Sequence of chain 1.A:
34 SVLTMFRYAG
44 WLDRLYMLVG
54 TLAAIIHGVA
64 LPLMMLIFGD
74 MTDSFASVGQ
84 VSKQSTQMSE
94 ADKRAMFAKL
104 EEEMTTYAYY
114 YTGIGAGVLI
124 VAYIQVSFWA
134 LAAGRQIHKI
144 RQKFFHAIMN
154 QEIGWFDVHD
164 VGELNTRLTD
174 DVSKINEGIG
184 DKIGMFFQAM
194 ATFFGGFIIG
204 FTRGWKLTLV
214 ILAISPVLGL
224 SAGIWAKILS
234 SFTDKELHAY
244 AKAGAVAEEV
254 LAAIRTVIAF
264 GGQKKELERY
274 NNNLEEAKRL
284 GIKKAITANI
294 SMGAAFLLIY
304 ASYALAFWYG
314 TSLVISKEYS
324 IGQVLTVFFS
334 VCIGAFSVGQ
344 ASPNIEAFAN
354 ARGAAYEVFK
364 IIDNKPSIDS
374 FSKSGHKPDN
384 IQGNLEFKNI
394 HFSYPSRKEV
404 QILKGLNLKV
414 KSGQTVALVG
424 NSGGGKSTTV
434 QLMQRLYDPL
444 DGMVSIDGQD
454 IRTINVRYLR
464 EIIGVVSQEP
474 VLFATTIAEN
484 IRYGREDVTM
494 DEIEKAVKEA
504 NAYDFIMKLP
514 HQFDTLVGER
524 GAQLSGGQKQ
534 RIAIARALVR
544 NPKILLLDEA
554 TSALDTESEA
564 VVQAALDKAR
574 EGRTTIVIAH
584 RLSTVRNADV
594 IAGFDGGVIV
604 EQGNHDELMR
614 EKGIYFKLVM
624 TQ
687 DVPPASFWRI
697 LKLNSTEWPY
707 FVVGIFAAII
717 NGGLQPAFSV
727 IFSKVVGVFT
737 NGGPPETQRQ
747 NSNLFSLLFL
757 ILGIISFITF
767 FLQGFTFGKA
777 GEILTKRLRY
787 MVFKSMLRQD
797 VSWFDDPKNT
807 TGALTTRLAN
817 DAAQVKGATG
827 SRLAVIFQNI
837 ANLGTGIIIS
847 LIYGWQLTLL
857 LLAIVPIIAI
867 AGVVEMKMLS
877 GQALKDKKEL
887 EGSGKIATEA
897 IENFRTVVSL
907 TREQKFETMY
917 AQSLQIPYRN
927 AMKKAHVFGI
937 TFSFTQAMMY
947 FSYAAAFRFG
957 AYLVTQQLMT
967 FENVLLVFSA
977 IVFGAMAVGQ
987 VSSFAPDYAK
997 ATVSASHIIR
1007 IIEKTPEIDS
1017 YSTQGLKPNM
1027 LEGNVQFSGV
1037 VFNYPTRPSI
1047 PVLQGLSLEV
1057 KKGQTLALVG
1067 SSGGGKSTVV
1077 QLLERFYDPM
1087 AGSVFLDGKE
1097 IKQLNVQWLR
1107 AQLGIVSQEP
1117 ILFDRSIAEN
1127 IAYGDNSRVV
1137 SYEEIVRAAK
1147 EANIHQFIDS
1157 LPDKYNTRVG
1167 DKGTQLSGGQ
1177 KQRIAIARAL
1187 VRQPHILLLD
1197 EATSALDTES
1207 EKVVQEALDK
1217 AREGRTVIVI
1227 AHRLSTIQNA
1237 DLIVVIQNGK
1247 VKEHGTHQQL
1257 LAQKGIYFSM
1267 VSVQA

A protein and the small-molecule ligand that binds it are described below.
Small molecule (SMILES): CC(C)CCC[C@@H](C)[C@H]1CC[C@H]2[C@@H]3CC=C4C[C@@H](OC(=O)CCC(=O)O)CC[C@]4(C)[C@H]3CC[C@]12C

Binding-site contacts:
Ligand atom CBC contacts residue LEU223 of chain 1.A at 3.9 Å (hydrophobic).
Ligand atom CAB contacts residue PHE197 of chain 1.A at 3.7 Å (hydrophobic).
Ligand atom CAM contacts residue GLY226 of chain 1.A at 4.4 Å.
Ligand atom CAJ contacts residue SER218 of chain 1.A at 4.2 Å.
Ligand atom CAK contacts residue LEU223 of chain 1.A at 4.3 Å (hydrophobic).
Ligand atom CBE contacts residue SER218 of chain 1.A at 3.6 Å.
Ligand atom CAN contacts residue PHE197 of chain 1.A at 3.8 Å (hydrophobic).
Ligand atom CAY contacts residue GLY226 of chain 1.A at 4.2 Å.
Ligand atom CAZ contacts residue LEU223 of chain 1.A at 4.3 Å (hydrophobic).
Ligand atom CBA contacts residue PHE197 of chain 1.A at 4.2 Å (hydrophobic).
Ligand atom CBE contacts residue PRO219 of chain 1.A at 4.1 Å (hydrophobic).
Ligand atom CAP contacts residue SER218 of chain 1.A at 3.5 Å.
Ligand atom CAV contacts residue LEU223 of chain 1.A at 4.5 Å (hydrophobic).
Ligand atom CAK contacts residue GLY222 of chain 1.A at 3.7 Å.
Ligand atom CAR contacts residue LEU223 of chain 1.A at 4.2 Å (hydrophobic).
Ligand atom CAY contacts residue LEU223 of chain 1.A at 4.4 Å (hydrophobic).
Ligand atom OAF contacts residue LYS230 of chain 1.A at 3.2 Å (salt-bridge).
Ligand atom CAZ contacts residue GLY222 of chain 1.A at 4.2 Å.
Ligand atom CBF contacts residue PRO219 of chain 1.A at 4.4 Å (hydrophobic).
Ligand atom OAG contacts residue LEU223 of chain 1.A at 3.3 Å (h-bond).
Ligand atom CAM contacts residue LYS230 of chain 1.A at 4.1 Å.
Ligand atom CAX contacts residue LYS230 of chain 1.A at 4.0 Å.
Ligand atom OAG contacts residue ILE227 of chain 1.A at 3.1 Å (h-bond).
Ligand atom CAN contacts residue LEU215 of chain 1.A at 4.3 Å (hydrophobic).
Ligand atom CAT contacts residue LEU223 of chain 1.A at 4.0 Å (hydrophobic).
Ligand atom CAI contacts residue LEU223 of chain 1.A at 4.0 Å (hydrophobic).
Ligand atom CAC contacts residue PRO219 of chain 1.A at 3.9 Å (hydrophobic).
Ligand atom CAC contacts residue SER218 of chain 1.A at 4.1 Å.
Ligand atom CBA contacts residue LEU215 of chain 1.A at 3.9 Å (hydrophobic).
Ligand atom OAG contacts residue GLY226 of chain 1.A at 3.3 Å.
Ligand atom CAI contacts residue GLY222 of chain 1.A at 3.4 Å.
Ligand atom CBG contacts residue PRO219 of chain 1.A at 4.4 Å (hydrophobic).
Ligand atom CBI contacts residue PRO219 of chain 1.A at 4.3 Å (hydrophobic).
Ligand atom CAL contacts residue LYS230 of chain 1.A at 4.5 Å.
Ligand atom CAY contacts residue ILE227 of chain 1.A at 4.2 Å (hydrophobic).
Ligand atom CAU contacts residue PRO219 of chain 1.A at 3.7 Å (hydrophobic).
Ligand atom CAN contacts residue SER218 of chain 1.A at 4.5 Å.
Ligand atom CBB contacts residue SER218 of chain 1.A at 3.8 Å.
Ligand atom CAB contacts residue LEU215 of chain 1.A at 4.0 Å (hydrophobic).
Ligand atom CAO contacts residue SER218 of chain 1.A at 3.2 Å.